Binding-site contacts:
Ligand atom C2 contacts residue ASN798 of chain 1.J at 2.5 Å.
Ligand atom O5 contacts residue ASN798 of chain 1.J at 2.3 Å (h-bond).
Ligand atom C1 contacts residue ASN798 of chain 1.J at 1.4 Å.
Ligand atom O5 contacts residue SER800 of chain 1.J at 4.2 Å.
Ligand atom C6 contacts residue GLN801 of chain 1.J at 4.2 Å.
Ligand atom N2 contacts residue SER800 of chain 1.J at 3.8 Å.
Ligand atom C5 contacts residue ASN798 of chain 1.J at 3.6 Å.
Ligand atom C2 contacts residue SER800 of chain 1.J at 4.0 Å.
Ligand atom C5 contacts residue SER800 of chain 1.J at 4.2 Å.
Ligand atom C8 contacts residue ASN798 of chain 1.J at 3.6 Å.
Ligand atom C1 contacts residue SER800 of chain 1.J at 3.4 Å.
Ligand atom C7 contacts residue ASN798 of chain 1.J at 3.3 Å.
Ligand atom C4 contacts residue ASN798 of chain 1.J at 4.2 Å.
Ligand atom N2 contacts residue ASN798 of chain 1.J at 2.9 Å (h-bond).
Ligand atom C3 contacts residue ASN798 of chain 1.J at 3.8 Å.
Ligand atom C3 contacts residue SER800 of chain 1.J at 4.1 Å.
Ligand atom O7 contacts residue ASN798 of chain 1.J at 3.6 Å (h-bond).

Sequence of chain 1.J:
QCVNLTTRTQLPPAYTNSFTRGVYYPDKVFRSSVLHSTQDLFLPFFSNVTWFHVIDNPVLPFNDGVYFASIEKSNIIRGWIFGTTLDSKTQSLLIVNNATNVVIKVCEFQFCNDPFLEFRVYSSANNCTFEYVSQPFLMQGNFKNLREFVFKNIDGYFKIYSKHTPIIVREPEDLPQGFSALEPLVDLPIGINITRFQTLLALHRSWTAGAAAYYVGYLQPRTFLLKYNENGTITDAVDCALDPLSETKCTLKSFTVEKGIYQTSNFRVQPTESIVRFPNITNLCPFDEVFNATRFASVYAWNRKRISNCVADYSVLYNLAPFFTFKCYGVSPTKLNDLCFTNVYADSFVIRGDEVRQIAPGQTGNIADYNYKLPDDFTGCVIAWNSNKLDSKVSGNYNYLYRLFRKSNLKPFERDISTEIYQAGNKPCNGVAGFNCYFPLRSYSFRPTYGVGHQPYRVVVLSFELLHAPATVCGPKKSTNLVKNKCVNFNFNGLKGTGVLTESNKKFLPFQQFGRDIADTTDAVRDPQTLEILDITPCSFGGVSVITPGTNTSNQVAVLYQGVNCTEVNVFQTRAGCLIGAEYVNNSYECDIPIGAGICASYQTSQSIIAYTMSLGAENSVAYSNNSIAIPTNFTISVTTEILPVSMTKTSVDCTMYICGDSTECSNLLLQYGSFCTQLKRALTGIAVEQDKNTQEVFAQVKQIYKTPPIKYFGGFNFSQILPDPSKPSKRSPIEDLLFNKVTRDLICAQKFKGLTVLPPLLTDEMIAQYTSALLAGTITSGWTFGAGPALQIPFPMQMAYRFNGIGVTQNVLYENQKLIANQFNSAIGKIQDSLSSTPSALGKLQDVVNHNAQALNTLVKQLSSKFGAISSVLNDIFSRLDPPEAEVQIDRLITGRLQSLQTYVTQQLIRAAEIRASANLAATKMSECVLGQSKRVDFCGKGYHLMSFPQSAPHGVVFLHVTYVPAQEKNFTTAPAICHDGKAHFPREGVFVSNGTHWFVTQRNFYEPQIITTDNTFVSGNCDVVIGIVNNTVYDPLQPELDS

The protein below binds the small molecule below.
Small molecule (SMILES): CC(=O)N[C@@H]1[C@@H](O)[C@H](O)[C@@H](CO)O[C@H]1O